A small-molecule ligand and the protein it binds are described below.
Small molecule (SMILES): CC(=O)N[C@@H]1[C@@H](O)[C@H](O)[C@@H](CO)O[C@H]1O

Sequence of chain 1.C:
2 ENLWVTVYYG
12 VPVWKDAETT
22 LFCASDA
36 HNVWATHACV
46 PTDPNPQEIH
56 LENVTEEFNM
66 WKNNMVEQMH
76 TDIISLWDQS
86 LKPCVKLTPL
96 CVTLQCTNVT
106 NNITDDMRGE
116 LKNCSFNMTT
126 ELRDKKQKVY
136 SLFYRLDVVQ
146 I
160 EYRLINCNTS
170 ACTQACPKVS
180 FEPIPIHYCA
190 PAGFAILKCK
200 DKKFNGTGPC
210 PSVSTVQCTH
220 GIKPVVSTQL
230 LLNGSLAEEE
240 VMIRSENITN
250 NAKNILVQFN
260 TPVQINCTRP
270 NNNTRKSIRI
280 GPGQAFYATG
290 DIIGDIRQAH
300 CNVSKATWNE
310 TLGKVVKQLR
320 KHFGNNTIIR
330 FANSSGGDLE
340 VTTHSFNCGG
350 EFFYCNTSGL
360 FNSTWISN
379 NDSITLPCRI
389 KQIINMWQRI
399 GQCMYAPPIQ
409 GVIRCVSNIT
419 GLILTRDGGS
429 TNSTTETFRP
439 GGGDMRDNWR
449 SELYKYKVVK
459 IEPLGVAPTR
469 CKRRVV

Binding-site contacts:
Ligand atom N2 contacts residue ASN308 of chain 1.C at 2.9 Å (h-bond).
Ligand atom O7 contacts residue ASN308 of chain 1.C at 3.3 Å (h-bond).
Ligand atom C8 contacts residue LYS304 of chain 1.C at 4.1 Å.
Ligand atom C1 contacts residue ASN308 of chain 1.C at 1.4 Å.
Ligand atom C4 contacts residue ASN308 of chain 1.C at 4.2 Å.
Ligand atom C7 contacts residue ASN308 of chain 1.C at 3.3 Å.
Ligand atom C1 contacts residue TRP364 of chain 1.C at 4.4 Å (hydrophobic).
Ligand atom O5 contacts residue ASN308 of chain 1.C at 2.4 Å (h-bond).
Ligand atom C8 contacts residue ASN308 of chain 1.C at 4.4 Å.
Ligand atom C5 contacts residue ASN308 of chain 1.C at 3.7 Å.
Ligand atom C2 contacts residue ASN308 of chain 1.C at 2.5 Å.
Ligand atom C6 contacts residue TRP364 of chain 1.C at 3.4 Å (hydrophobic).
Ligand atom C3 contacts residue ASN308 of chain 1.C at 3.8 Å.
Ligand atom C5 contacts residue TRP364 of chain 1.C at 3.7 Å (hydrophobic).
Ligand atom O5 contacts residue TRP364 of chain 1.C at 3.6 Å.